This small molecule binds to this protein.
Small molecule (SMILES): CC(C)C[C@H](NC(=O)[C@H](COP(=O)(O)O)NC(=O)[C@H](CCCC[NH3+])NC(=O)[C@H](CCCNC(N)=[NH2+])NC(=O)[C@H](Cc1c[nH]c2ccccc12)NC(=O)[C@@H](N)CCC(N)=O)C(=O)O

Sequence of chain 1.A:
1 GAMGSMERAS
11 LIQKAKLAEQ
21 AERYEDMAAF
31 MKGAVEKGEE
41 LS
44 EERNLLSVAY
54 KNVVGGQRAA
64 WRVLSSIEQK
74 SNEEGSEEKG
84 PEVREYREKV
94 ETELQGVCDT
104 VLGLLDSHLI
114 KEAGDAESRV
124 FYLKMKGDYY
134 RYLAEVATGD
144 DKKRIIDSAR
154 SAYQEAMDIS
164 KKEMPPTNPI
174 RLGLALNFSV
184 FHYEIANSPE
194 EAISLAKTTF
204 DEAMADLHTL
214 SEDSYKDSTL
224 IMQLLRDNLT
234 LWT

Binding-site contacts:
Ligand atom NH2 contacts residue VAL183 of chain 1.A at 3.8 Å.
Ligand atom NE contacts residue GLU187 of chain 1.A at 3.0 Å (salt-bridge).
Ligand atom CG contacts residue ASN231 of chain 1.A at 3.6 Å.
Ligand atom CG contacts residue LEU227 of chain 1.A at 3.7 Å (hydrophobic).
Ligand atom NH2 contacts residue ARG134 of chain 1.A at 3.7 Å.
Ligand atom CA contacts residue ASN180 of chain 1.A at 3.3 Å.
Ligand atom NZ contacts residue ASP230 of chain 1.A at 2.9 Å (salt-bridge).
Ligand atom CZ contacts residue GLU187 of chain 1.A at 3.5 Å.
Ligand atom O contacts residue ASN180 of chain 1.A at 2.6 Å (h-bond).
Ligand atom N contacts residue ASN231 of chain 1.A at 2.8 Å (h-bond).
Ligand atom N contacts residue ASN180 of chain 1.A at 2.9 Å (h-bond).
Ligand atom CZ2 contacts residue ARG65 of chain 1.A at 3.7 Å.
Ligand atom CA contacts residue ASN231 of chain 1.A at 3.5 Å.
Ligand atom O2P contacts residue ARG61 of chain 1.A at 3.0 Å (salt-bridge).
Ligand atom CH2 contacts residue ARG65 of chain 1.A at 3.7 Å.
Ligand atom P contacts residue ARG134 of chain 1.A at 3.7 Å.
Ligand atom O contacts residue VAL183 of chain 1.A at 3.3 Å.
Ligand atom CB contacts residue ASN180 of chain 1.A at 3.4 Å.
Ligand atom C contacts residue ASN180 of chain 1.A at 3.8 Å.
Ligand atom O contacts residue LYS127 of chain 1.A at 2.8 Å (salt-bridge).
Ligand atom O3P contacts residue ARG134 of chain 1.A at 2.7 Å (salt-bridge).
Ligand atom O contacts residue LEU179 of chain 1.A at 3.5 Å.
Ligand atom CD contacts residue GLU187 of chain 1.A at 3.7 Å.
Ligand atom O contacts residue ASN231 of chain 1.A at 3.0 Å (h-bond).
Ligand atom O2P contacts residue ARG134 of chain 1.A at 2.8 Å (salt-bridge).
Ligand atom C contacts residue ASN231 of chain 1.A at 3.6 Å.
Ligand atom O1P contacts residue ARG61 of chain 1.A at 2.7 Å (salt-bridge).
Ligand atom O contacts residue LEU234 of chain 1.A at 3.4 Å.
Ligand atom P contacts residue TYR135 of chain 1.A at 3.7 Å.
Ligand atom O3P contacts residue TYR135 of chain 1.A at 2.6 Å (h-bond).
Ligand atom CB contacts residue ASN231 of chain 1.A at 3.6 Å.
Ligand atom C contacts residue LYS54 of chain 1.A at 3.8 Å.
Ligand atom P contacts residue ARG61 of chain 1.A at 3.7 Å.
Ligand atom C contacts residue ASN180 of chain 1.A at 3.6 Å.
Ligand atom CA contacts residue ASN231 of chain 1.A at 3.7 Å.
Ligand atom NH2 contacts residue ARG61 of chain 1.A at 3.7 Å.
Ligand atom NH2 contacts residue GLU187 of chain 1.A at 2.9 Å (salt-bridge).
Ligand atom OXT contacts residue LYS54 of chain 1.A at 2.9 Å (salt-bridge).
Ligand atom CB contacts residue ASN231 of chain 1.A at 3.6 Å.
Ligand atom C contacts residue LYS127 of chain 1.A at 3.8 Å.